Sequence of chain 1.A:
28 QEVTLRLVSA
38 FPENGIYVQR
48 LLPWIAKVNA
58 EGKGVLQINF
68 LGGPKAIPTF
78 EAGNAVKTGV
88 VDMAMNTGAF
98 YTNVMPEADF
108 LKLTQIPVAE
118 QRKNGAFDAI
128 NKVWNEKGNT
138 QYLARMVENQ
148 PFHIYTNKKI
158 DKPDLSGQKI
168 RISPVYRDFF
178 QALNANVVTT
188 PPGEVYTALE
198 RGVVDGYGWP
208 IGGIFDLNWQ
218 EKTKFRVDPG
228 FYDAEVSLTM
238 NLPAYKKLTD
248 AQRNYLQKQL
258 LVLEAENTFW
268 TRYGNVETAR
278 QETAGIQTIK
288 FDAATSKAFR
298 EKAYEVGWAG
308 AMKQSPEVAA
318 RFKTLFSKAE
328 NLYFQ

The small molecule below binds the protein below.
Small molecule (SMILES): O=C(O)C(=O)c1ccccc1

Binding-site contacts:
Ligand atom O1B contacts residue SER170 of chain 1.A at 4.0 Å.
Ligand atom O2 contacts residue ALA96 of chain 1.A at 3.6 Å.
Ligand atom C1D contacts residue PRO207 of chain 1.A at 3.7 Å (hydrophobic).
Ligand atom O1B contacts residue ARG168 of chain 1.A at 2.8 Å (salt-bridge).
Ligand atom O1A contacts residue TRP206 of chain 1.A at 3.5 Å.
Ligand atom C2 contacts residue PHE97 of chain 1.A at 3.8 Å (hydrophobic).
Ligand atom C1 contacts residue PHE97 of chain 1.A at 3.9 Å (hydrophobic).
Ligand atom C2E contacts residue THR94 of chain 1.A at 4.0 Å.
Ligand atom C1E contacts residue TRP206 of chain 1.A at 3.9 Å (hydrophobic).
Ligand atom C1 contacts residue TYR173 of chain 1.A at 3.6 Å (hydrophobic).
Ligand atom C1E contacts residue PRO207 of chain 1.A at 3.5 Å (hydrophobic).
Ligand atom C2D contacts residue THR94 of chain 1.A at 3.7 Å.
Ligand atom C3 contacts residue TYR44 of chain 1.A at 3.3 Å (hydrophobic).
Ligand atom C2 contacts residue SER170 of chain 1.A at 3.5 Å.
Ligand atom C2D contacts residue PHE149 of chain 1.A at 3.9 Å (hydrophobic).
Ligand atom O1B contacts residue PHE97 of chain 1.A at 3.2 Å.
Ligand atom C2E contacts residue GLU232 of chain 1.A at 3.7 Å.
Ligand atom C3 contacts residue ALA231 of chain 1.A at 3.9 Å (hydrophobic).
Ligand atom O2 contacts residue SER170 of chain 1.A at 2.7 Å (h-bond).
Ligand atom O2 contacts residue PHE97 of chain 1.A at 3.6 Å.
Ligand atom C1D contacts residue PHE38 of chain 1.A at 4.0 Å (hydrophobic).
Ligand atom O2 contacts residue VAL172 of chain 1.A at 3.3 Å.
Ligand atom O1A contacts residue GLY205 of chain 1.A at 3.7 Å.
Ligand atom C3 contacts residue VAL233 of chain 1.A at 3.7 Å (hydrophobic).
Ligand atom C3 contacts residue PRO207 of chain 1.A at 3.9 Å (hydrophobic).
Ligand atom C1G contacts residue PHE149 of chain 1.A at 3.9 Å (hydrophobic).
Ligand atom C2 contacts residue TYR173 of chain 1.A at 3.9 Å (hydrophobic).
Ligand atom O1B contacts residue TRP206 of chain 1.A at 3.5 Å.
Ligand atom C1E contacts residue PHE38 of chain 1.A at 3.9 Å (hydrophobic).
Ligand atom C1E contacts residue TYR44 of chain 1.A at 3.3 Å (hydrophobic).
Ligand atom C2E contacts residue VAL233 of chain 1.A at 3.9 Å (hydrophobic).
Ligand atom C2E contacts residue ALA231 of chain 1.A at 4.0 Å (hydrophobic).
Ligand atom C1 contacts residue SER170 of chain 1.A at 3.7 Å.
Ligand atom O1A contacts residue TYR173 of chain 1.A at 2.6 Å (h-bond).
Ligand atom O1A contacts residue ARG168 of chain 1.A at 2.8 Å (salt-bridge).
Ligand atom C1D contacts residue TRP206 of chain 1.A at 3.6 Å (hydrophobic).
Ligand atom C1 contacts residue ARG168 of chain 1.A at 3.5 Å.
Ligand atom C1 contacts residue TRP206 of chain 1.A at 3.7 Å (hydrophobic).
Ligand atom O1B contacts residue PRO189 of chain 1.A at 3.9 Å.
Ligand atom O1A contacts residue SER170 of chain 1.A at 3.9 Å.